Binding-site contacts:
Ligand atom O2 contacts residue HIS152 of chain 1.A at 3.1 Å (h-bond).
Ligand atom O1 contacts residue ASP154 of chain 1.A at 3.0 Å (salt-bridge).
Ligand atom C1 contacts residue ASP154 of chain 1.A at 4.4 Å.
Ligand atom O3 contacts residue TRP183 of chain 1.A at 4.3 Å.
Ligand atom C4 contacts residue TRP183 of chain 1.A at 3.9 Å (hydrophobic).
Ligand atom C2 contacts residue HIS152 of chain 1.A at 3.8 Å.
Ligand atom C5 contacts residue ASN211 of chain 1.A at 4.3 Å.
Ligand atom C1 contacts residue HIS152 of chain 1.A at 4.5 Å.
Ligand atom C2 contacts residue TRP183 of chain 1.A at 4.2 Å (hydrophobic).
Ligand atom O1 contacts residue TRP183 of chain 1.A at 4.4 Å.
Ligand atom C5 contacts residue TRP183 of chain 1.A at 4.3 Å (hydrophobic).
Ligand atom C6 contacts residue ASN211 of chain 1.A at 2.9 Å.
Ligand atom C6 contacts residue TRP183 of chain 1.A at 3.7 Å (hydrophobic).
Ligand atom O1 contacts residue HIS152 of chain 1.A at 3.5 Å.
Ligand atom O6 contacts residue ASP236 of chain 1.A at 2.5 Å (salt-bridge).
Ligand atom O6 contacts residue ASN211 of chain 1.A at 3.1 Å (h-bond).
Ligand atom O5 contacts residue TRP183 of chain 1.A at 4.1 Å.
Ligand atom O4 contacts residue TRP183 of chain 1.A at 4.2 Å.
Ligand atom C6 contacts residue ASP236 of chain 1.A at 3.8 Å.

The small molecule below binds the protein below.
Small molecule (SMILES): CO[C@@H]1[C@@H](O)[C@H](O)O[C@H](CO)[C@H]1O

Sequence of chain 1.A:
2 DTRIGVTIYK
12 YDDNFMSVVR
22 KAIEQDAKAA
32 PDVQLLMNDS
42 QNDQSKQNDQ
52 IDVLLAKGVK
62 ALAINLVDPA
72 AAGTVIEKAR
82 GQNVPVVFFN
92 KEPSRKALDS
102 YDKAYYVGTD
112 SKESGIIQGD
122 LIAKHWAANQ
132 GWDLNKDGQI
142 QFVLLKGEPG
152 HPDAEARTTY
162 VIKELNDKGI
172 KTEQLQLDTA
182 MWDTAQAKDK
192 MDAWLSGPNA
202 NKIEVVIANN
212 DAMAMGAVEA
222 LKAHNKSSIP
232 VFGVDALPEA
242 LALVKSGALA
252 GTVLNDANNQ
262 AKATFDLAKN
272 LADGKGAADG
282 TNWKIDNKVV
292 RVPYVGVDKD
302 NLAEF